A protein and the small-molecule ligand that binds it are described below.
Small molecule (SMILES): Oc1cc(Cl)ccc1Oc1ccc(Cl)cc1Cl

Sequence of chain 1.F:
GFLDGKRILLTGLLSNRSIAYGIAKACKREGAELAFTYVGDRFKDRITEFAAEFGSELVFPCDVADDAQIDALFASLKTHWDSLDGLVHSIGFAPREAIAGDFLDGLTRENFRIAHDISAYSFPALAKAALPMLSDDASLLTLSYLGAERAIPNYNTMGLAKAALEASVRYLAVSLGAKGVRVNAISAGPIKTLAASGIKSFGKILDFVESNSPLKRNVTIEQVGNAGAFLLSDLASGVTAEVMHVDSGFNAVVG

Binding-site contacts:
Ligand atom C1 contacts residue TYR156 of chain 1.F at 3.6 Å (hydrophobic).
Ligand atom CL14 contacts residue PHE203 of chain 1.F at 3.7 Å.
Ligand atom C3 contacts residue NAD1 of chain 1.BA at 3.1 Å.
Ligand atom C8 contacts residue NAD1 of chain 1.BA at 3.7 Å.
Ligand atom C3 contacts residue ILE200 of chain 1.F at 3.3 Å (hydrophobic).
Ligand atom CL14 contacts residue TYR146 of chain 1.F at 3.3 Å.
Ligand atom CL14 contacts residue PRO191 of chain 1.F at 4.1 Å.
Ligand atom C4 contacts residue ALA197 of chain 1.F at 4.0 Å (hydrophobic).
Ligand atom C10 contacts residue ALA196 of chain 1.F at 3.7 Å (hydrophobic).
Ligand atom C4 contacts residue ILE200 of chain 1.F at 3.6 Å (hydrophobic).
Ligand atom C4 contacts residue NAD1 of chain 1.BA at 3.2 Å.
Ligand atom C1 contacts residue ILE200 of chain 1.F at 4.2 Å (hydrophobic).
Ligand atom C6 contacts residue NAD1 of chain 1.BA at 3.5 Å.
Ligand atom O17 contacts residue TYR156 of chain 1.F at 2.6 Å (h-bond).
Ligand atom C6 contacts residue TYR156 of chain 1.F at 3.5 Å (hydrophobic).
Ligand atom O17 contacts residue NAD1 of chain 1.BA at 2.6 Å (h-bond).
Ligand atom O17 contacts residue LYS163 of chain 1.F at 3.8 Å.
Ligand atom C9 contacts residue GLY93 of chain 1.F at 4.0 Å.
Ligand atom CL16 contacts residue ALA196 of chain 1.F at 3.5 Å.
Ligand atom C2 contacts residue ILE200 of chain 1.F at 3.6 Å (hydrophobic).
Ligand atom O7 contacts residue NAD1 of chain 1.BA at 3.0 Å (h-bond).
Ligand atom C5 contacts residue ILE200 of chain 1.F at 4.1 Å (hydrophobic).
Ligand atom CL15 contacts residue PHE94 of chain 1.F at 4.0 Å.
Ligand atom C1 contacts residue NAD1 of chain 1.BA at 3.6 Å.
Ligand atom C10 contacts residue GLY93 of chain 1.F at 3.5 Å.
Ligand atom C12 contacts residue ILE100 of chain 1.F at 3.8 Å (hydrophobic).
Ligand atom CL16 contacts residue GLY93 of chain 1.F at 3.6 Å.
Ligand atom C9 contacts residue NAD1 of chain 1.BA at 4.0 Å.
Ligand atom C13 contacts residue ILE200 of chain 1.F at 3.8 Å (hydrophobic).
Ligand atom CL15 contacts residue ALA95 of chain 1.F at 3.4 Å.
Ligand atom C9 contacts residue ALA196 of chain 1.F at 3.4 Å (hydrophobic).
Ligand atom CL15 contacts residue ILE100 of chain 1.F at 3.6 Å.
Ligand atom C5 contacts residue NAD1 of chain 1.BA at 3.5 Å.
Ligand atom CL16 contacts residue NAD1 of chain 1.BA at 3.3 Å.
Ligand atom O17 contacts residue TYR146 of chain 1.F at 3.9 Å.
Ligand atom C1 contacts residue TYR146 of chain 1.F at 3.6 Å (hydrophobic).
Ligand atom C3 contacts residue PHE203 of chain 1.F at 3.8 Å (hydrophobic).
Ligand atom C8 contacts residue ALA196 of chain 1.F at 3.8 Å (hydrophobic).
Ligand atom C10 contacts residue PHE94 of chain 1.F at 4.1 Å (hydrophobic).
Ligand atom C2 contacts residue NAD1 of chain 1.BA at 3.7 Å.